Sequence of chain 2.B:
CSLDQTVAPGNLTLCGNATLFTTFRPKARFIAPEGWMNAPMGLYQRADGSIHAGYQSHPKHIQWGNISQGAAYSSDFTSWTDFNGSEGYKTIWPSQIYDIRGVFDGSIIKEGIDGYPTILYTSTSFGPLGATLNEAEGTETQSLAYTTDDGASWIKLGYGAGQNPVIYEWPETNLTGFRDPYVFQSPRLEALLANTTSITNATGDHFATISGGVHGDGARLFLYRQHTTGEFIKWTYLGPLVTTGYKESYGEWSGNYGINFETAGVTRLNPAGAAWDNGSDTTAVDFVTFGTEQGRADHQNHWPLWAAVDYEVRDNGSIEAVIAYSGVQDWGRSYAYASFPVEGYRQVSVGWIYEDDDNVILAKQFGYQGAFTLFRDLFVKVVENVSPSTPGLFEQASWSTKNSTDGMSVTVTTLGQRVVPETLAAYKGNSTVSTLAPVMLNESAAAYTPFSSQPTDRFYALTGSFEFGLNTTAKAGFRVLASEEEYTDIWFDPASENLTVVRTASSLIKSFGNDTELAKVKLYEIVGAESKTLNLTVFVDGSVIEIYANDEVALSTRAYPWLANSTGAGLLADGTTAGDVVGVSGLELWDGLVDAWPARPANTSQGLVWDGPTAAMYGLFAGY

The small molecule below binds the protein below.
Small molecule (SMILES): CC(=O)N[C@@H]1[C@@H](O)[C@H](O)[C@@H](CO)O[C@H]1O

Binding-site contacts:
Ligand atom C7 contacts residue ASN215 of chain 2.B at 4.0 Å.
Ligand atom C2 contacts residue ASN215 of chain 2.B at 2.4 Å.
Ligand atom O5 contacts residue ASN215 of chain 2.B at 2.3 Å (h-bond).
Ligand atom O6 contacts residue THR214 of chain 2.B at 4.4 Å.
Ligand atom C5 contacts residue ASN215 of chain 2.B at 3.7 Å.
Ligand atom O7 contacts residue ASN175 of chain 2.B at 3.6 Å.
Ligand atom C3 contacts residue ASN215 of chain 2.B at 3.8 Å.
Ligand atom C1 contacts residue ASN215 of chain 2.B at 1.4 Å.
Ligand atom N2 contacts residue ASN215 of chain 2.B at 3.0 Å (h-bond).
Ligand atom O3 contacts residue ASN175 of chain 2.B at 4.0 Å.
Ligand atom C4 contacts residue ASN215 of chain 2.B at 4.3 Å.